Binding-site contacts:
Ligand atom C6 contacts residue ARG429 of chain 1.A at 3.3 Å.
Ligand atom C2 contacts residue THR521 of chain 1.A at 4.1 Å.
Ligand atom C6 contacts residue PHE495 of chain 1.A at 3.9 Å (hydrophobic).
Ligand atom O3 contacts residue GLU499 of chain 1.A at 2.5 Å (salt-bridge).
Ligand atom O3 contacts residue GLU522 of chain 1.A at 4.0 Å.
Ligand atom C5 contacts residue PHE495 of chain 1.A at 3.5 Å (hydrophobic).
Ligand atom O4 contacts residue PHE495 of chain 1.A at 4.0 Å.
Ligand atom C6 contacts residue PRO430 of chain 1.A at 3.7 Å (hydrophobic).
Ligand atom C1 contacts residue CA1 of chain 1.E at 4.2 Å.
Ligand atom C6 contacts residue GLU431 of chain 1.A at 3.2 Å.
Ligand atom C6 contacts residue GLU499 of chain 1.A at 4.0 Å.
Ligand atom O6 contacts residue ARG429 of chain 1.A at 2.8 Å (salt-bridge).
Ligand atom C2 contacts residue CA1 of chain 1.E at 3.6 Å.
Ligand atom O6 contacts residue GLU431 of chain 1.A at 2.5 Å (salt-bridge).
Ligand atom C3 contacts residue CA1 of chain 1.E at 3.6 Å.
Ligand atom C5 contacts residue GLU499 of chain 1.A at 4.1 Å.
Ligand atom O4 contacts residue GLU522 of chain 1.A at 2.7 Å (salt-bridge).
Ligand atom C3 contacts residue THR521 of chain 1.A at 3.4 Å.
Ligand atom C4 contacts residue GLU522 of chain 1.A at 2.9 Å.
Ligand atom N5 contacts residue ARG429 of chain 1.A at 3.7 Å.
Ligand atom C2 contacts residue ILE136 of chain 1.A at 4.2 Å (hydrophobic).
Ligand atom C1 contacts residue GLU431 of chain 1.A at 4.0 Å.
Ligand atom C1 contacts residue LEU339 of chain 1.A at 3.6 Å (hydrophobic).
Ligand atom C5 contacts residue ARG429 of chain 1.A at 3.7 Å.
Ligand atom O2 contacts residue THR521 of chain 1.A at 3.0 Å (h-bond).
Ligand atom C3 contacts residue GLU499 of chain 1.A at 3.0 Å.
Ligand atom C4 contacts residue GLU499 of chain 1.A at 3.1 Å.
Ligand atom O2 contacts residue CA1 of chain 1.E at 2.6 Å.
Ligand atom C4 contacts residue PHE495 of chain 1.A at 3.7 Å (hydrophobic).
Ligand atom O6 contacts residue PRO430 of chain 1.A at 3.4 Å.
Ligand atom O4 contacts residue GLU133 of chain 1.A at 4.2 Å.
Ligand atom O4 contacts residue ARG137 of chain 1.A at 3.8 Å.
Ligand atom C2 contacts residue GLU522 of chain 1.A at 4.2 Å.
Ligand atom O4 contacts residue ILE136 of chain 1.A at 3.9 Å.
Ligand atom C3 contacts residue GLU522 of chain 1.A at 3.1 Å.
Ligand atom O3 contacts residue CA1 of chain 1.E at 2.8 Å.
Ligand atom O3 contacts residue THR521 of chain 1.A at 3.1 Å (h-bond).
Ligand atom N5 contacts residue LEU339 of chain 1.A at 4.0 Å.
Ligand atom O6 contacts residue LEU339 of chain 1.A at 3.6 Å.
Ligand atom O3 contacts residue GLU431 of chain 1.A at 3.6 Å (salt-bridge).

This small molecule binds to this protein.
Small molecule (SMILES): OC[C@H]1NC[C@@H](O)[C@@H](O)[C@@H]1O

Sequence of chain 1.A:
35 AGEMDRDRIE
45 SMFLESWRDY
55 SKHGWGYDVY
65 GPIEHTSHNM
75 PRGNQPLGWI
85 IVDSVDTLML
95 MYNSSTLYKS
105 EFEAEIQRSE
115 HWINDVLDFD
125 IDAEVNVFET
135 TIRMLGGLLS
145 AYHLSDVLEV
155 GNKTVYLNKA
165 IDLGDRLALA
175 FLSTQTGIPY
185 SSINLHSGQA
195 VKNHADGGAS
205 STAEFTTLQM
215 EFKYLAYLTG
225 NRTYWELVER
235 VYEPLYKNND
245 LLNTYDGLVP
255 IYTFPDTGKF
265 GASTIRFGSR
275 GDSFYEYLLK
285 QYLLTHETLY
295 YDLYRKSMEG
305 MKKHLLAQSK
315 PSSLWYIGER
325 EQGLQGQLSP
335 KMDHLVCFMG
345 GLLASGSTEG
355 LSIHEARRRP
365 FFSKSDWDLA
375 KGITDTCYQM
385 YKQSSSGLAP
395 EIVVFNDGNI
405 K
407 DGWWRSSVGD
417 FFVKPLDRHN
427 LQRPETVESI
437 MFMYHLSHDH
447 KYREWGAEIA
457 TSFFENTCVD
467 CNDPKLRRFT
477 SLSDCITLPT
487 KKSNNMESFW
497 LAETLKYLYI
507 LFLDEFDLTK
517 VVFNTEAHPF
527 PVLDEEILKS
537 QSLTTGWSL